Sequence of chain 1.J:
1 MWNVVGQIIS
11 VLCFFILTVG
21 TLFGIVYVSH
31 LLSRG

Binding-site contacts:
Ligand atom C18 contacts residue GLU819 of chain 1.A at 2.5 Å.
Ligand atom C4 contacts residue GLY24 of chain 1.J at 3.3 Å.
Ligand atom C12 contacts residue PHE23 of chain 1.J at 3.4 Å (hydrophobic).
Ligand atom N1 contacts residue GLU819 of chain 1.A at 2.4 Å (salt-bridge).
Ligand atom C25 contacts residue HIS30 of chain 1.J at 3.8 Å.
Ligand atom C15 contacts residue THR816 of chain 1.A at 3.9 Å.
Ligand atom O7 contacts residue ARG821 of chain 1.A at 3.2 Å (salt-bridge).
Ligand atom C10 contacts residue PHE23 of chain 1.J at 3.4 Å (hydrophobic).
Ligand atom C2 contacts residue GLY24 of chain 1.J at 3.6 Å.
Ligand atom C6 contacts residue ALA6 of chain 1.K at 4.0 Å (hydrophobic).
Ligand atom C3 contacts residue ILE25 of chain 1.J at 3.9 Å (hydrophobic).
Ligand atom C10 contacts residue GLY20 of chain 1.J at 3.7 Å.
Ligand atom C26 contacts residue VAL26 of chain 1.J at 3.9 Å (hydrophobic).
Ligand atom C27 contacts residue VAL820 of chain 1.A at 4.0 Å (hydrophobic).
Ligand atom C3 contacts residue GLY24 of chain 1.J at 3.0 Å.
Ligand atom O5 contacts residue THR816 of chain 1.A at 3.4 Å (h-bond).
Ligand atom O3 contacts residue GLU819 of chain 1.A at 3.7 Å.
Ligand atom O6 contacts residue TYR27 of chain 1.J at 3.6 Å.
Ligand atom C33 contacts residue PHE23 of chain 1.J at 3.8 Å (hydrophobic).
Ligand atom C11 contacts residue PHE23 of chain 1.J at 3.5 Å (hydrophobic).
Ligand atom O7 contacts residue HIS30 of chain 1.J at 3.6 Å (h-bond).
Ligand atom C39 contacts residue MET808 of chain 1.A at 3.8 Å (hydrophobic).
Ligand atom O4 contacts residue SER3 of chain 1.K at 3.6 Å (h-bond).
Ligand atom O5 contacts residue GLU819 of chain 1.A at 3.9 Å.
Ligand atom C21 contacts residue GLU819 of chain 1.A at 2.5 Å.
Ligand atom C22 contacts residue GLU819 of chain 1.A at 1.8 Å.
Ligand atom O7 contacts residue VAL820 of chain 1.A at 3.7 Å.
Ligand atom C37 contacts residue LEU817 of chain 1.A at 4.0 Å (hydrophobic).
Ligand atom C7 contacts residue ALA6 of chain 1.K at 3.6 Å (hydrophobic).
Ligand atom C9 contacts residue TRP9 of chain 1.K at 3.5 Å (hydrophobic).
Ligand atom C38 contacts residue LEU817 of chain 1.A at 3.7 Å (hydrophobic).
Ligand atom C5 contacts residue GLY24 of chain 1.J at 3.5 Å.
Ligand atom C24 contacts residue GLU819 of chain 1.A at 3.7 Å.
Ligand atom C17 contacts residue TYR27 of chain 1.J at 4.0 Å (hydrophobic).
Ligand atom C19 contacts residue GLU819 of chain 1.A at 2.4 Å.
Ligand atom C23 contacts residue GLU819 of chain 1.A at 3.8 Å.
Ligand atom C20 contacts residue GLU819 of chain 1.A at 2.8 Å.
Ligand atom C16 contacts residue THR816 of chain 1.A at 3.9 Å.
Ligand atom O1 contacts residue THR816 of chain 1.A at 2.9 Å (h-bond).
Ligand atom C9 contacts residue GLY20 of chain 1.J at 3.8 Å.

Sequence of chain 1.G:
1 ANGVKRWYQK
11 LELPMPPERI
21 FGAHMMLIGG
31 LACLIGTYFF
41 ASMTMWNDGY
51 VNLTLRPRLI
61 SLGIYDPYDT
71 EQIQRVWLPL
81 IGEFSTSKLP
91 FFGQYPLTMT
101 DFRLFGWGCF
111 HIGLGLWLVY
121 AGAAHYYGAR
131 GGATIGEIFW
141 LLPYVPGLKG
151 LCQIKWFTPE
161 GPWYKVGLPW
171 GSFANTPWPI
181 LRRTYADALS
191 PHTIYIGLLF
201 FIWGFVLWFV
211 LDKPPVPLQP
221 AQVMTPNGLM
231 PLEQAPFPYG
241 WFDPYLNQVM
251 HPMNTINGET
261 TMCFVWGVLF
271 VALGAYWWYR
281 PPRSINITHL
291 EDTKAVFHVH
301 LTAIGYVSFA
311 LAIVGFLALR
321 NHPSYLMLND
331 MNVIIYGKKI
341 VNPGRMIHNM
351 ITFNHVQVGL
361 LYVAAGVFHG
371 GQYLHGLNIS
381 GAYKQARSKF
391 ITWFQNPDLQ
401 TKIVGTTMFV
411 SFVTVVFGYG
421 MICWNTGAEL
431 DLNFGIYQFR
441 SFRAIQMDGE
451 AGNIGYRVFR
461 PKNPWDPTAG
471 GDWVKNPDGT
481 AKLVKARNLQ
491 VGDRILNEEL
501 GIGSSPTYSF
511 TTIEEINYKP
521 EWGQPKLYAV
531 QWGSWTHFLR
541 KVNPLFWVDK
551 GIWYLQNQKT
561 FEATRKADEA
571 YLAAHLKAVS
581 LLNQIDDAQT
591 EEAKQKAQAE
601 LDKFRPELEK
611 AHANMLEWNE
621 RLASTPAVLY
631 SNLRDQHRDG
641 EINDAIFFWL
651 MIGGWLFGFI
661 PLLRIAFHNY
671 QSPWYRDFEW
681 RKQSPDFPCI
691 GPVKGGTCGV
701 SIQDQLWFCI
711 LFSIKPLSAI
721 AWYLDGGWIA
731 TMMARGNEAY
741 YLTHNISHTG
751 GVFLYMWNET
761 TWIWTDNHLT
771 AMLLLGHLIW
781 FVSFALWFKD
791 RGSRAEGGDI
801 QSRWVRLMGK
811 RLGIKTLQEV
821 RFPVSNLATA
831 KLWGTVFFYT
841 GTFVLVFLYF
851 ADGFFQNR

This small molecule binds to this protein.
Small molecule (SMILES): CC(C)CCCCCCCCCCCC(=O)OC[C@H](OC[C@H](C[N+](C)(C)C)C(=O)O)OC(=O)CCCCCCCCCCCC(C)C

Sequence of chain 1.K:
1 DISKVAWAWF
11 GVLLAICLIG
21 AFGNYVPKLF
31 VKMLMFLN

Sequence of chain 1.A:
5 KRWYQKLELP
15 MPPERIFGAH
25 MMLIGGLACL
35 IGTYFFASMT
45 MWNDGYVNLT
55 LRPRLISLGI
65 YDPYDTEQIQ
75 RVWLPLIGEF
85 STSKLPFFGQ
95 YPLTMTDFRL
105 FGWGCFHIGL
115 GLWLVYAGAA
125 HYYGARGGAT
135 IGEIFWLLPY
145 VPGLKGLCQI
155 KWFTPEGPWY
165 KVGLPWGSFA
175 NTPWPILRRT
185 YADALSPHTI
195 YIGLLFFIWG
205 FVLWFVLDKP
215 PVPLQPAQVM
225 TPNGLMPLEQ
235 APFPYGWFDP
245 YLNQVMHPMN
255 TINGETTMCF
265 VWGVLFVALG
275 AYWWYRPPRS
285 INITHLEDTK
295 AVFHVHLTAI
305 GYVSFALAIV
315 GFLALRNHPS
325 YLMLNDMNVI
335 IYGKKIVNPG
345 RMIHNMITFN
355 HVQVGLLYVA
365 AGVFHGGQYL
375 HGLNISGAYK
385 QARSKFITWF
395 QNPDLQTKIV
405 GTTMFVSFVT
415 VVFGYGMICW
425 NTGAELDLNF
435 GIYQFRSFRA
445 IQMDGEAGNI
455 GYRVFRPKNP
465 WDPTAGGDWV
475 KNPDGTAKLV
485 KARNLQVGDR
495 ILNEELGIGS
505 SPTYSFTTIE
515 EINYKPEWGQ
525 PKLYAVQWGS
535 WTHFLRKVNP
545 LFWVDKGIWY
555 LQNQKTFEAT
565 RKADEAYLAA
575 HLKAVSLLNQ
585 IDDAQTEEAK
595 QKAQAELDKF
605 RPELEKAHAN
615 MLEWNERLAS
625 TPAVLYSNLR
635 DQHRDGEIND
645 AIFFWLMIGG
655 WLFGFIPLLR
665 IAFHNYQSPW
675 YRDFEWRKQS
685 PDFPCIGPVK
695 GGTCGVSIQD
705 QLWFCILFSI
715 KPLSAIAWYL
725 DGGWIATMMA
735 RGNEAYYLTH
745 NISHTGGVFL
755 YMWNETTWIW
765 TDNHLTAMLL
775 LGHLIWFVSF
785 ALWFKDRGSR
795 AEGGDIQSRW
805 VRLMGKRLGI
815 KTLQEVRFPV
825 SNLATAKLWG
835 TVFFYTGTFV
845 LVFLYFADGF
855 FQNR